The small molecule below binds the protein below.
Small molecule (SMILES): CC[C@H](C)[C@H](NC(=O)[C@H](C)N)C(=O)N[C@@H](CC(C)C)C(=O)N[C@@H](Cc1cnc[nH]1)C(=O)N[C@@H](C)C(=O)N[C@@H](CC(C)C)C(=O)N[C@@H](CC(C)C)C(=O)N[C@@H](CCC(N)=O)C(=O)N[C@H](C=O)CC(=O)O

Sequence of chain 1.B:
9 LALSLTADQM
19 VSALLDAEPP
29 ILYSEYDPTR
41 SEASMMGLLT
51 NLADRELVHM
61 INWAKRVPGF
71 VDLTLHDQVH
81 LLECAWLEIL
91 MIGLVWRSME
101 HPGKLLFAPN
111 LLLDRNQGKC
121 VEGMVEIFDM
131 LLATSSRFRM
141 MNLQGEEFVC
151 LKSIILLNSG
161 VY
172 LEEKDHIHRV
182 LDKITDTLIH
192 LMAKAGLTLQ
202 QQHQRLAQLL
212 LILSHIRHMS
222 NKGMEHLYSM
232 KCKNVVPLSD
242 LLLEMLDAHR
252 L

Binding-site contacts:
Ligand atom CG contacts residue LEU75 of chain 1.B at 3.6 Å (hydrophobic).
Ligand atom CG1 contacts residue GLU245 of chain 1.B at 3.4 Å.
Ligand atom CD1 contacts residue ILE61 of chain 1.B at 3.6 Å (hydrophobic).
Ligand atom C contacts residue GLU245 of chain 1.B at 3.3 Å.
Ligand atom CD2 contacts residue MET246 of chain 1.B at 3.8 Å (hydrophobic).
Ligand atom CD1 contacts residue ASP241 of chain 1.B at 3.6 Å.
Ligand atom CD2 contacts residue GLN78 of chain 1.B at 4.0 Å.
Ligand atom CB contacts residue GLU245 of chain 1.B at 4.2 Å.
Ligand atom CD1 contacts residue VAL79 of chain 1.B at 3.7 Å (hydrophobic).
Ligand atom CD1 contacts residue LEU82 of chain 1.B at 3.8 Å (hydrophobic).
Ligand atom CD2 contacts residue GLU83 of chain 1.B at 3.7 Å.
Ligand atom CB contacts residue LEU242 of chain 1.B at 4.1 Å (hydrophobic).
Ligand atom CD2 contacts residue LEU75 of chain 1.B at 3.8 Å (hydrophobic).
Ligand atom NE2 contacts residue LEU75 of chain 1.B at 3.7 Å.
Ligand atom CD1 contacts residue GLU245 of chain 1.B at 4.2 Å.
Ligand atom CD1 contacts residue GLN78 of chain 1.B at 4.0 Å.
Ligand atom OD1 contacts residue LYS65 of chain 1.B at 2.8 Å (salt-bridge).
Ligand atom N contacts residue GLU245 of chain 1.B at 4.1 Å.
Ligand atom CD2 contacts residue ILE61 of chain 1.B at 3.7 Å (hydrophobic).
Ligand atom C contacts residue ILE61 of chain 1.B at 4.1 Å (hydrophobic).
Ligand atom CB contacts residue GLN78 of chain 1.B at 4.2 Å.
Ligand atom N contacts residue GLU245 of chain 1.B at 2.5 Å (salt-bridge).
Ligand atom OD2 contacts residue ASN62 of chain 1.B at 4.1 Å.
Ligand atom CG2 contacts residue LEU242 of chain 1.B at 4.1 Å (hydrophobic).
Ligand atom CB contacts residue GLU245 of chain 1.B at 3.5 Å.
Ligand atom CA contacts residue GLU245 of chain 1.B at 3.3 Å.
Ligand atom CA contacts residue VAL79 of chain 1.B at 4.2 Å (hydrophobic).
Ligand atom CA contacts residue GLU245 of chain 1.B at 3.5 Å.
Ligand atom NE2 contacts residue LEU75 of chain 1.B at 3.3 Å.
Ligand atom OD2 contacts residue LYS65 of chain 1.B at 3.7 Å.
Ligand atom O contacts residue ILE61 of chain 1.B at 3.5 Å.
Ligand atom N contacts residue GLU245 of chain 1.B at 4.0 Å.
Ligand atom CB contacts residue LEU75 of chain 1.B at 3.9 Å (hydrophobic).
Ligand atom CD2 contacts residue LEU82 of chain 1.B at 3.9 Å (hydrophobic).
Ligand atom CD2 contacts residue VAL79 of chain 1.B at 3.6 Å (hydrophobic).
Ligand atom CG contacts residue LYS65 of chain 1.B at 3.6 Å.
Ligand atom CD contacts residue LEU75 of chain 1.B at 4.1 Å (hydrophobic).
Ligand atom CD1 contacts residue LEU242 of chain 1.B at 3.5 Å (hydrophobic).
Ligand atom CE1 contacts residue LEU75 of chain 1.B at 3.8 Å (hydrophobic).
Ligand atom O contacts residue LYS65 of chain 1.B at 4.2 Å.